The protein below binds the small molecule below.
Small molecule (SMILES): CC(=O)N[C@@H]1[C@@H](O)[C@H](O)[C@@H](CO)O[C@H]1O

Binding-site contacts:
Ligand atom O4 contacts residue NAG2 of chain 1.V at 3.5 Å.
Ligand atom C1 contacts residue ASN385 of chain 1.C at 1.4 Å.
Ligand atom C6 contacts residue NAG1 of chain 1.V at 4.0 Å.
Ligand atom O7 contacts residue ASN385 of chain 1.C at 3.1 Å (h-bond).
Ligand atom C5 contacts residue ASN385 of chain 1.C at 3.7 Å.
Ligand atom C8 contacts residue THR372 of chain 1.C at 4.2 Å.
Ligand atom C2 contacts residue ASN385 of chain 1.C at 2.5 Å.
Ligand atom O4 contacts residue NAG1 of chain 1.V at 2.8 Å (h-bond).
Ligand atom C5 contacts residue SER387 of chain 1.C at 4.2 Å.
Ligand atom C3 contacts residue ASN385 of chain 1.C at 3.8 Å.
Ligand atom C4 contacts residue ASN385 of chain 1.C at 4.2 Å.
Ligand atom O6 contacts residue SER387 of chain 1.C at 3.4 Å.
Ligand atom O6 contacts residue SER145 of chain 1.C at 4.2 Å.
Ligand atom C4 contacts residue NAG1 of chain 1.V at 4.2 Å.
Ligand atom C8 contacts residue ASN385 of chain 1.C at 3.9 Å.
Ligand atom N2 contacts residue ASN385 of chain 1.C at 2.9 Å (h-bond).
Ligand atom C1 contacts residue SER387 of chain 1.C at 4.2 Å.
Ligand atom C6 contacts residue SER387 of chain 1.C at 4.0 Å.
Ligand atom O5 contacts residue ASN385 of chain 1.C at 2.4 Å (h-bond).
Ligand atom C7 contacts residue ASN385 of chain 1.C at 3.2 Å.
Ligand atom C5 contacts residue NAG1 of chain 1.V at 4.4 Å.
Ligand atom O5 contacts residue SER387 of chain 1.C at 3.4 Å.
Ligand atom O7 contacts residue VAL147 of chain 1.C at 3.7 Å.

Sequence of chain 1.C:
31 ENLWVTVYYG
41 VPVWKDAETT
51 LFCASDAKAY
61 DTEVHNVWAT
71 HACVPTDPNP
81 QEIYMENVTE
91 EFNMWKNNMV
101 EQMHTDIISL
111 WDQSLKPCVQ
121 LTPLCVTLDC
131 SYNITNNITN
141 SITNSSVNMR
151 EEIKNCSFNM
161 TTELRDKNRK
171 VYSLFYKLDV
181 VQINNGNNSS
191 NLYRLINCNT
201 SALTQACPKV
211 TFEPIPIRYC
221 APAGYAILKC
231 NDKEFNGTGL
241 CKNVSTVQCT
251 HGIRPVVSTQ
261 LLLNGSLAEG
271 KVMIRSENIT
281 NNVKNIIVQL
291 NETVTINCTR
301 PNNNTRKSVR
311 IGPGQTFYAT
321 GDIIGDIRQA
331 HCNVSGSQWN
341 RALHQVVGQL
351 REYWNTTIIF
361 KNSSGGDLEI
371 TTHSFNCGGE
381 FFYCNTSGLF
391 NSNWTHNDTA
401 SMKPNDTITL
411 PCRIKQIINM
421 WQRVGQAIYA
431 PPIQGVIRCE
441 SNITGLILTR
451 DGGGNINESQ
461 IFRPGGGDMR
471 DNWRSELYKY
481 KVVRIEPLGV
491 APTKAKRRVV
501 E